Sequence of chain 1.A:
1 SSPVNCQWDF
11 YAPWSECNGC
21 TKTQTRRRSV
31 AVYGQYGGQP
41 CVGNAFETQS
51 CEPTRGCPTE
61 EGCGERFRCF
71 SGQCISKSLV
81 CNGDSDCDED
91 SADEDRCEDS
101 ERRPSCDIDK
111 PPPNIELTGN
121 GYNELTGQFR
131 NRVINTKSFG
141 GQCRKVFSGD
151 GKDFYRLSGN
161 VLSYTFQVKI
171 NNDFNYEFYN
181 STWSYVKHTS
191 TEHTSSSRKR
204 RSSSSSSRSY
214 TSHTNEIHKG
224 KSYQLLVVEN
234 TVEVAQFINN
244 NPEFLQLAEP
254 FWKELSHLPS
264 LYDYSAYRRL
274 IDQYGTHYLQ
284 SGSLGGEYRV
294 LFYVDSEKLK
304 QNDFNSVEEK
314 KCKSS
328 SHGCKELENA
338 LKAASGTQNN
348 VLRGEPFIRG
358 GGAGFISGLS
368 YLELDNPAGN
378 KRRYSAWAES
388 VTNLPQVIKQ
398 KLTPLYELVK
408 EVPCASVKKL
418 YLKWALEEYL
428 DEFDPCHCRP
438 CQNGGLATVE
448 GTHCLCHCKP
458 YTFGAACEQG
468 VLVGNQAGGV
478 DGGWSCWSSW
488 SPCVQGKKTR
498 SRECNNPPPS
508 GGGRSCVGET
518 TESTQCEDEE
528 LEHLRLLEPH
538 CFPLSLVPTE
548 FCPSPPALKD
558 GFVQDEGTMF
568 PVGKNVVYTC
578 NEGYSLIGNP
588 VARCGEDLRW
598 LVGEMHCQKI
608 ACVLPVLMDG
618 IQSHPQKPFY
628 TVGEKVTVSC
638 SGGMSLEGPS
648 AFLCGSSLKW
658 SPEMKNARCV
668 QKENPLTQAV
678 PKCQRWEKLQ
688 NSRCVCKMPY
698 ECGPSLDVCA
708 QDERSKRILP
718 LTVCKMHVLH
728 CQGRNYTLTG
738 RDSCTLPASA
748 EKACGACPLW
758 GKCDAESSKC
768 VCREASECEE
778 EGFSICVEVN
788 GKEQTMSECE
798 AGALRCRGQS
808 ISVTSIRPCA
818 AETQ

Sequence of chain 1.E:
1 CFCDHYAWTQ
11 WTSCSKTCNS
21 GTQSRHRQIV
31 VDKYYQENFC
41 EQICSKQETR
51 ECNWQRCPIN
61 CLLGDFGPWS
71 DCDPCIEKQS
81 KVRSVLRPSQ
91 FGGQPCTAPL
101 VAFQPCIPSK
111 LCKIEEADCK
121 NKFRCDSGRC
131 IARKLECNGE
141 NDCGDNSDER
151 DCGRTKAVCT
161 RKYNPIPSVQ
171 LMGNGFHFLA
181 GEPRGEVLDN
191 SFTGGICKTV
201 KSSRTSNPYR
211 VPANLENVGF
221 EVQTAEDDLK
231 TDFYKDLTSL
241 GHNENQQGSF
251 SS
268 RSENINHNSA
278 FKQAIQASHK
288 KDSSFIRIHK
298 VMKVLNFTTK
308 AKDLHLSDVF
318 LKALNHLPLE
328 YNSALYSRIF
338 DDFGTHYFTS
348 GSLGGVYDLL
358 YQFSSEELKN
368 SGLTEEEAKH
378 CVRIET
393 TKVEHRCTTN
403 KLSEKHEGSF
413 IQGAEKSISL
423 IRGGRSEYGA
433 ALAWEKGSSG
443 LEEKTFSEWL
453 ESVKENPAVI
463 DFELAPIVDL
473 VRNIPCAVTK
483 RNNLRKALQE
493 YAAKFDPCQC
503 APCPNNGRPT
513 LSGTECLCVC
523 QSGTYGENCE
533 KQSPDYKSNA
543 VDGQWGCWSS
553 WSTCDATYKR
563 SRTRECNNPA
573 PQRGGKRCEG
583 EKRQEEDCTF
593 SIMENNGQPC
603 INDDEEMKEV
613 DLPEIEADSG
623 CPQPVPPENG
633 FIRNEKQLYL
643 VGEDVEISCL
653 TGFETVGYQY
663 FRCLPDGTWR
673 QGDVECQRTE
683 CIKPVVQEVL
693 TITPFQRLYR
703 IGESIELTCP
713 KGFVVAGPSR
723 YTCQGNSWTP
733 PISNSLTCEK

This small molecule binds to this protein.
Small molecule (SMILES): C[C@@H]1O[C@@H](O)[C@@H](O)[C@H](O)[C@@H]1O

Binding-site contacts:
Ligand atom C5 contacts residue CYS18 of chain 1.E at 2.7 Å (hydrophobic).
Ligand atom C2 contacts residue THR17 of chain 1.E at 2.9 Å.
Ligand atom O4 contacts residue CYS18 of chain 1.E at 3.4 Å (h-bond).
Ligand atom C1 contacts residue THR17 of chain 1.E at 1.9 Å.
Ligand atom C2 contacts residue CYS18 of chain 1.E at 4.0 Å (hydrophobic).
Ligand atom O5 contacts residue THR17 of chain 1.E at 3.2 Å (h-bond).
Ligand atom C4 contacts residue THR17 of chain 1.E at 4.3 Å.
Ligand atom C6 contacts residue CYS18 of chain 1.E at 4.2 Å (hydrophobic).
Ligand atom C1 contacts residue CYS18 of chain 1.E at 3.2 Å (hydrophobic).
Ligand atom O5 contacts residue CYS57 of chain 1.E at 4.3 Å.
Ligand atom O2 contacts residue THR17 of chain 1.E at 2.7 Å (h-bond).
Ligand atom O5 contacts residue SER512 of chain 1.A at 3.9 Å.
Ligand atom C5 contacts residue CYS57 of chain 1.E at 3.9 Å (hydrophobic).
Ligand atom O5 contacts residue CYS18 of chain 1.E at 2.6 Å (h-bond).
Ligand atom C3 contacts residue THR17 of chain 1.E at 3.9 Å.
Ligand atom C5 contacts residue THR17 of chain 1.E at 4.3 Å.
Ligand atom C4 contacts residue CYS57 of chain 1.E at 3.0 Å (hydrophobic).
Ligand atom C3 contacts residue CYS57 of chain 1.E at 4.1 Å (hydrophobic).
Ligand atom C4 contacts residue CYS18 of chain 1.E at 2.6 Å (hydrophobic).
Ligand atom C6 contacts residue SER512 of chain 1.A at 4.2 Å.
Ligand atom O4 contacts residue CYS57 of chain 1.E at 3.1 Å (h-bond).
Ligand atom C3 contacts residue CYS18 of chain 1.E at 3.7 Å (hydrophobic).